Binding-site contacts:
Ligand atom C8 contacts residue PRO628 of chain 13.A at 3.8 Å (hydrophobic).
Ligand atom C3' contacts residue HIS627 of chain 13.A at 4.3 Å.
Ligand atom P contacts residue HIS625 of chain 46.A at 3.9 Å.
Ligand atom C5 contacts residue SER629 of chain 13.A at 3.5 Å.
Ligand atom O1P contacts residue HIS625 of chain 46.A at 2.8 Å (h-bond).
Ligand atom C5 contacts residue PRO628 of chain 13.A at 2.7 Å (hydrophobic).
Ligand atom C2 contacts residue GLY636 of chain 13.A at 3.2 Å.
Ligand atom C6 contacts residue GLY636 of chain 13.A at 3.6 Å.
Ligand atom N6 contacts residue PHE635 of chain 13.A at 3.7 Å.
Ligand atom N3 contacts residue PRO628 of chain 13.A at 3.5 Å (h-bond).
Ligand atom N6 contacts residue GLY636 of chain 13.A at 3.2 Å (h-bond).
Ligand atom C4 contacts residue PRO628 of chain 13.A at 3.0 Å (hydrophobic).
Ligand atom N1 contacts residue VAL411 of chain 13.A at 4.3 Å.
Ligand atom N7 contacts residue SER629 of chain 13.A at 3.1 Å (h-bond).
Ligand atom N1 contacts residue PRO628 of chain 13.A at 3.2 Å (h-bond).
Ligand atom C6 contacts residue PRO412 of chain 13.A at 4.3 Å (hydrophobic).
Ligand atom C6 contacts residue SER629 of chain 13.A at 3.5 Å.
Ligand atom N6 contacts residue PRO628 of chain 13.A at 3.4 Å (h-bond).
Ligand atom C6 contacts residue PRO628 of chain 13.A at 2.8 Å (hydrophobic).
Ligand atom N9 contacts residue PRO628 of chain 13.A at 3.7 Å.
Ligand atom C8 contacts residue SER629 of chain 13.A at 4.2 Å.
Ligand atom N7 contacts residue PRO628 of chain 13.A at 3.3 Å (h-bond).
Ligand atom N6 contacts residue GLY634 of chain 13.A at 3.8 Å.
Ligand atom C5 contacts residue PRO412 of chain 13.A at 4.2 Å (hydrophobic).
Ligand atom N9 contacts residue PRO412 of chain 13.A at 4.2 Å.
Ligand atom N7 contacts residue HIS627 of chain 13.A at 4.1 Å.
Ligand atom N7 contacts residue ASN606 of chain 13.A at 4.2 Å.
Ligand atom C2' contacts residue PRO628 of chain 13.A at 3.6 Å (hydrophobic).
Ligand atom C8 contacts residue PRO412 of chain 13.A at 4.3 Å (hydrophobic).
Ligand atom O2P contacts residue ASP623 of chain 46.A at 3.2 Å (salt-bridge).
Ligand atom C4 contacts residue PRO412 of chain 13.A at 4.1 Å (hydrophobic).
Ligand atom C2 contacts residue PRO628 of chain 13.A at 3.5 Å (hydrophobic).
Ligand atom N7 contacts residue PRO412 of chain 13.A at 4.3 Å.
Ligand atom O3' contacts residue PRO628 of chain 13.A at 4.1 Å.
Ligand atom C8 contacts residue HIS627 of chain 13.A at 3.5 Å.
Ligand atom C1' contacts residue HIS627 of chain 13.A at 4.3 Å.
Ligand atom N1 contacts residue GLY636 of chain 13.A at 2.9 Å (h-bond).
Ligand atom C2' contacts residue HIS627 of chain 13.A at 3.2 Å.
Ligand atom C1' contacts residue PRO628 of chain 13.A at 3.9 Å (hydrophobic).
Ligand atom N6 contacts residue SER629 of chain 13.A at 3.0 Å (h-bond).

Sequence of chain 13.A:
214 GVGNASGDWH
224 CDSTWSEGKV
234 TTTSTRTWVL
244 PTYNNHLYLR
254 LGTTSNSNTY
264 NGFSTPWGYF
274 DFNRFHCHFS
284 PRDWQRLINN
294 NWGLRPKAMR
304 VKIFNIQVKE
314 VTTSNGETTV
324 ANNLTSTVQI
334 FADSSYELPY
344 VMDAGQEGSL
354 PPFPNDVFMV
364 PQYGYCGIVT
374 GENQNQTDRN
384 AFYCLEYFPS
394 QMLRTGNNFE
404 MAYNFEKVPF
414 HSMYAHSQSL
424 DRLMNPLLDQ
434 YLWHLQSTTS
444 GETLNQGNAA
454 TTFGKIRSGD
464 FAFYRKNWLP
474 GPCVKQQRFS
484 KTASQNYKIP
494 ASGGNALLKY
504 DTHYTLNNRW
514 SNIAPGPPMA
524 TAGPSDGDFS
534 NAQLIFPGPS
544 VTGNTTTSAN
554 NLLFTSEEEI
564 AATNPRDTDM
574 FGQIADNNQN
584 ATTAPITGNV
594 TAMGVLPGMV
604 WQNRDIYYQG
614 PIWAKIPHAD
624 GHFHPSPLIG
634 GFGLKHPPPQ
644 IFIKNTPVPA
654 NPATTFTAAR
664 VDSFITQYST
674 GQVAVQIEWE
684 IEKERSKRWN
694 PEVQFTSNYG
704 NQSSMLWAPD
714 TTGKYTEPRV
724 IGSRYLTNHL

A protein and the small-molecule ligand that binds it are described below.
Small molecule (SMILES): Nc1ncnc2c1ncn2[C@H]1C[C@H](O)[C@@H](COP(=O)(O)O)O1

Sequence of chain 46.A:
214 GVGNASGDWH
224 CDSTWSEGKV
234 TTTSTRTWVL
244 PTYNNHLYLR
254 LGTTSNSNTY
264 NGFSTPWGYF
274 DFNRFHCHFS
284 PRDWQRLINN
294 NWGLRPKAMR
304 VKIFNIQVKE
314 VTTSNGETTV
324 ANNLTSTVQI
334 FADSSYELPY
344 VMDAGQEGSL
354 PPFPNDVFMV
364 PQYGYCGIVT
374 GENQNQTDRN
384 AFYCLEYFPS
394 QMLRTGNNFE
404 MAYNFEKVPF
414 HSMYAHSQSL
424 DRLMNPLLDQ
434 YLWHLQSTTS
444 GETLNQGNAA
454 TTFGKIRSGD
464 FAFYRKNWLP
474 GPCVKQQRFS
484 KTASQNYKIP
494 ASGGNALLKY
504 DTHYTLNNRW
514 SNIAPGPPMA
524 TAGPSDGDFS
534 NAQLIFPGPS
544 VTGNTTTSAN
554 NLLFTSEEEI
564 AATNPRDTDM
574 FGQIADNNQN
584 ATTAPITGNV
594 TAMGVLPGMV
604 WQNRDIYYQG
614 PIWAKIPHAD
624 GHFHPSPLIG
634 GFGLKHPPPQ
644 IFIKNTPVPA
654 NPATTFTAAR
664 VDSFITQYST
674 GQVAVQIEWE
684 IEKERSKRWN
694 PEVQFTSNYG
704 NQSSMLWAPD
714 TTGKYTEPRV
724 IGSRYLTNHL